Binding-site contacts:
Ligand atom C8 contacts residue GLY1134 of chain 1.A at 4.4 Å.
Ligand atom C8 contacts residue ASN712 of chain 1.A at 4.2 Å.
Ligand atom C1 contacts residue ASN712 of chain 1.A at 1.4 Å.
Ligand atom C3 contacts residue ASN712 of chain 1.A at 3.8 Å.
Ligand atom C2 contacts residue ASN712 of chain 1.A at 2.5 Å.
Ligand atom C4 contacts residue ASN712 of chain 1.A at 4.2 Å.
Ligand atom C7 contacts residue ASN712 of chain 1.A at 3.0 Å.
Ligand atom N2 contacts residue ASN712 of chain 1.A at 2.9 Å (h-bond).
Ligand atom O5 contacts residue ASP799 of chain 1.B at 3.9 Å.
Ligand atom C5 contacts residue ASN712 of chain 1.A at 3.6 Å.
Ligand atom O7 contacts residue ASN712 of chain 1.A at 2.8 Å (h-bond).
Ligand atom O5 contacts residue ASN712 of chain 1.A at 2.4 Å (h-bond).

This protein binds this small molecule.
Small molecule (SMILES): CC(=O)N[C@@H]1[C@@H](O)[C@H](O)[C@@H](CO)O[C@H]1O

Sequence of chain 1.A:
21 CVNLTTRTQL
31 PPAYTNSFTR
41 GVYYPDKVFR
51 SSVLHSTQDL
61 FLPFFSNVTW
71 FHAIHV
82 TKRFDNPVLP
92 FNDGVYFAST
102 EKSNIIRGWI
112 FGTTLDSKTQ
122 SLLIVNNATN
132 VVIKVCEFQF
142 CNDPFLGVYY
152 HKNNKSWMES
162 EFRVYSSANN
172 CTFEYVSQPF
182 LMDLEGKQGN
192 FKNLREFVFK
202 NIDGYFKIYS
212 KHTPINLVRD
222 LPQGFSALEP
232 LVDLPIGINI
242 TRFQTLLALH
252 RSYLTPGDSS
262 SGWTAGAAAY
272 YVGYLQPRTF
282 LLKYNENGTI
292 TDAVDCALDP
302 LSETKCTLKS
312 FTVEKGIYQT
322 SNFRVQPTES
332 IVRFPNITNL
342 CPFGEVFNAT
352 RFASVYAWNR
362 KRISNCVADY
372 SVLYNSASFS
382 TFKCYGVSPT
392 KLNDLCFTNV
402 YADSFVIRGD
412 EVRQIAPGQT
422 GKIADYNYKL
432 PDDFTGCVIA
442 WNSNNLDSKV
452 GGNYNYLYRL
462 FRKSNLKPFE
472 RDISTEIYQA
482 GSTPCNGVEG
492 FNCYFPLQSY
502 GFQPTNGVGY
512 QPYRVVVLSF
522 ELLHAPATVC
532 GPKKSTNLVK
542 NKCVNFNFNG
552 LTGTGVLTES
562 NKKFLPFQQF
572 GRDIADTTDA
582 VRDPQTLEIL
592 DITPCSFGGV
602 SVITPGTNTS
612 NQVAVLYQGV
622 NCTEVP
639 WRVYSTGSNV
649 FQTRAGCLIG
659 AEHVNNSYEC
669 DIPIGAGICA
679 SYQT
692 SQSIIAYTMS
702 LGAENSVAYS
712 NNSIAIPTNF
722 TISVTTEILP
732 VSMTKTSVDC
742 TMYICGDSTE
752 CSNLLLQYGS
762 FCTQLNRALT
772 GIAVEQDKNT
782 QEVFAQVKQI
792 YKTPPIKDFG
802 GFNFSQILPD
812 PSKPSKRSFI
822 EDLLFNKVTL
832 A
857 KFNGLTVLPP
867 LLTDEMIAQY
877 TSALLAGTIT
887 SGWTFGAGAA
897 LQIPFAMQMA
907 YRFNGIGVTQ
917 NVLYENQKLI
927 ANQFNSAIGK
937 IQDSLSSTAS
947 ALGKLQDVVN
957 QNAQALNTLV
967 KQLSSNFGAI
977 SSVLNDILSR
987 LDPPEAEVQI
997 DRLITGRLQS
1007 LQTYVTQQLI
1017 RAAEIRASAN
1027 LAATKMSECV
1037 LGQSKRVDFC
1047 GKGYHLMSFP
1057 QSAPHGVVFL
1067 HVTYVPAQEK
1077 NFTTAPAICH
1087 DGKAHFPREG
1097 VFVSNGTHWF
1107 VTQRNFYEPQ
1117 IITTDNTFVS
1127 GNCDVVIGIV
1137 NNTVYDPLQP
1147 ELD

Sequence of chain 1.B:
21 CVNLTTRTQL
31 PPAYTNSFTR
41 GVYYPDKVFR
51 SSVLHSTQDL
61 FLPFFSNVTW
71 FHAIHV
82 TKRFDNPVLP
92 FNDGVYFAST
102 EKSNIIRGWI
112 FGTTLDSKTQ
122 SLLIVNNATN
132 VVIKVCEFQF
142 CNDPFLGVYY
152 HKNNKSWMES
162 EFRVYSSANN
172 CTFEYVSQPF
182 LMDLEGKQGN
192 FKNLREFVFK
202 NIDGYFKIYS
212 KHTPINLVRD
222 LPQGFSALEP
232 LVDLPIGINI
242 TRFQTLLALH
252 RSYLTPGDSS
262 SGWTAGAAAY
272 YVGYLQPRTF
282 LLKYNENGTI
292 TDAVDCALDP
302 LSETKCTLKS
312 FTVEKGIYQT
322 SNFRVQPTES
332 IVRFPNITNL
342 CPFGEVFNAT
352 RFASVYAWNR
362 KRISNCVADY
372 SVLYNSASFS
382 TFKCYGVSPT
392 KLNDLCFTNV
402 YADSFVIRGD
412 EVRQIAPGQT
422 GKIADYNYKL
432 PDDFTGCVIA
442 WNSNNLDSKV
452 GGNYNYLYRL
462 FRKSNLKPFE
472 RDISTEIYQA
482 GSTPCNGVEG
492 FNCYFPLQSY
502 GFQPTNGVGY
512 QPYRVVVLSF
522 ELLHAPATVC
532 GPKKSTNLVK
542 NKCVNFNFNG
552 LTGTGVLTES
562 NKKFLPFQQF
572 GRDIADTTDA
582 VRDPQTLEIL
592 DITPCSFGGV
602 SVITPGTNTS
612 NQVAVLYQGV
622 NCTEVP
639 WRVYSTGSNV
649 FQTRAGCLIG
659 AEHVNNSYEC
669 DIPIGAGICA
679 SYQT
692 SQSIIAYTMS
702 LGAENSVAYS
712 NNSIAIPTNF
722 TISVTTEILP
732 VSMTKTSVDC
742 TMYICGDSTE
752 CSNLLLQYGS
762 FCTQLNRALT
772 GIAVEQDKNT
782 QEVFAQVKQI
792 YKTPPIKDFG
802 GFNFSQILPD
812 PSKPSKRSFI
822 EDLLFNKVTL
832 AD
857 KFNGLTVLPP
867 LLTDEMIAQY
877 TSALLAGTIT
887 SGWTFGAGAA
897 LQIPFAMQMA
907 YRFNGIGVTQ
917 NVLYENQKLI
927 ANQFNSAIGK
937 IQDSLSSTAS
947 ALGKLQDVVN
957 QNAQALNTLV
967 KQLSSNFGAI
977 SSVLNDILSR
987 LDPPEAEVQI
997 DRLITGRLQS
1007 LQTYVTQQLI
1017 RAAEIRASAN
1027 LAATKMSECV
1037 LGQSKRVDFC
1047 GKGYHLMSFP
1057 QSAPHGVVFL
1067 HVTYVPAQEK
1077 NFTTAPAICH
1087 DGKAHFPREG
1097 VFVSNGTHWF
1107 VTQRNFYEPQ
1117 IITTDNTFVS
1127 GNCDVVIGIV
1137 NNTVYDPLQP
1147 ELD